This protein binds this small molecule.
Small molecule (SMILES): CC(=O)N[C@H]1[C@H](O[C@H]2[C@H](O)[C@@H](NC(C)=O)CO[C@@H]2CO)O[C@H](CO)[C@@H](O)[C@@H]1O

Binding-site contacts:
Ligand atom O6 contacts residue GLU376 of chain 1.A at 4.5 Å.
Ligand atom C4 contacts residue ASN317 of chain 1.A at 4.4 Å.
Ligand atom C7 contacts residue SER377 of chain 1.A at 3.8 Å.
Ligand atom C3 contacts residue ASN317 of chain 1.A at 3.9 Å.
Ligand atom O4 contacts residue GLU376 of chain 1.A at 4.3 Å.
Ligand atom C5 contacts residue GLU376 of chain 1.A at 3.3 Å.
Ligand atom O5 contacts residue TRP372 of chain 1.A at 3.8 Å.
Ligand atom C6 contacts residue SER377 of chain 1.A at 3.6 Å.
Ligand atom C1 contacts residue TRP372 of chain 1.A at 4.0 Å (hydrophobic).
Ligand atom C7 contacts residue ASN317 of chain 1.A at 3.6 Å.
Ligand atom O6 contacts residue SER378 of chain 1.A at 3.6 Å.
Ligand atom C8 contacts residue SER377 of chain 1.A at 3.5 Å.
Ligand atom O7 contacts residue ASN317 of chain 1.A at 4.0 Å.
Ligand atom C6 contacts residue TRP372 of chain 1.A at 4.3 Å (hydrophobic).
Ligand atom C8 contacts residue ARG313 of chain 1.A at 3.5 Å.
Ligand atom C5 contacts residue TRP372 of chain 1.A at 4.5 Å (hydrophobic).
Ligand atom C5 contacts residue ASN317 of chain 1.A at 3.9 Å.
Ligand atom C6 contacts residue GLU376 of chain 1.A at 3.1 Å.
Ligand atom C2 contacts residue ASN317 of chain 1.A at 2.5 Å.
Ligand atom C1 contacts residue ASN317 of chain 1.A at 1.5 Å.
Ligand atom O5 contacts residue ASN317 of chain 1.A at 2.5 Å (h-bond).
Ligand atom O6 contacts residue ASN317 of chain 1.A at 4.3 Å.
Ligand atom C6 contacts residue ASN317 of chain 1.A at 4.3 Å.
Ligand atom C8 contacts residue SER378 of chain 1.A at 3.4 Å.
Ligand atom O7 contacts residue SER377 of chain 1.A at 3.7 Å.
Ligand atom O7 contacts residue ARG313 of chain 1.A at 4.4 Å.
Ligand atom O6 contacts residue SER377 of chain 1.A at 3.0 Å (h-bond).
Ligand atom N2 contacts residue ASN317 of chain 1.A at 2.9 Å (h-bond).
Ligand atom O5 contacts residue GLU376 of chain 1.A at 4.2 Å.

Sequence of chain 1.A:
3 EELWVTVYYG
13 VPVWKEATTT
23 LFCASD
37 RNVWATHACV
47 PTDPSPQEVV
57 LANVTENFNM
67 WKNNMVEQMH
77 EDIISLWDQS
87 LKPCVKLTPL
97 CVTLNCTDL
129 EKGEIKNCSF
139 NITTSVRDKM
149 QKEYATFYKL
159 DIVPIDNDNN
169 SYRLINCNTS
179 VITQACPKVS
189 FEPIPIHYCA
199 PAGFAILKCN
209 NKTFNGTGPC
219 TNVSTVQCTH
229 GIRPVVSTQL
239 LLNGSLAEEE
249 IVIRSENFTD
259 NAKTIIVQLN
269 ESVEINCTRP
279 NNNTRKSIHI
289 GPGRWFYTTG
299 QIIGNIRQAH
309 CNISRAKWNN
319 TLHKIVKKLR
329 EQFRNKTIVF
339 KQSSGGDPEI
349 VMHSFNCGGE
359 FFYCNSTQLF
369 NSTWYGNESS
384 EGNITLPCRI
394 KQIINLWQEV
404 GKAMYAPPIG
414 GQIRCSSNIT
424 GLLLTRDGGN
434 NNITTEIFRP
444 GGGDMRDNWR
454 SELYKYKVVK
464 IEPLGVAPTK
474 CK